Binding-site contacts:
Ligand atom O5 contacts residue THR4 of chain 1.B at 2.4 Å (h-bond).
Ligand atom O7 contacts residue ARG5 of chain 1.B at 3.5 Å (salt-bridge).
Ligand atom C7 contacts residue ASP3 of chain 1.B at 4.1 Å.
Ligand atom O6 contacts residue TYR168 of chain 1.A at 3.6 Å.
Ligand atom C8 contacts residue ASP3 of chain 1.B at 3.6 Å.
Ligand atom O6 contacts residue THR4 of chain 1.B at 4.2 Å.
Ligand atom C1 contacts residue ARG5 of chain 1.B at 3.8 Å.
Ligand atom C8 contacts residue PRO2 of chain 1.B at 4.2 Å (hydrophobic).
Ligand atom O7 contacts residue ASP3 of chain 1.B at 4.1 Å.
Ligand atom O3 contacts residue THR4 of chain 1.B at 4.3 Å.
Ligand atom C5 contacts residue THR4 of chain 1.B at 2.6 Å.
Ligand atom N2 contacts residue PRO2 of chain 1.B at 4.0 Å.
Ligand atom C6 contacts residue THR4 of chain 1.B at 3.9 Å.
Ligand atom C4 contacts residue THR4 of chain 1.B at 3.4 Å.
Ligand atom C7 contacts residue ARG5 of chain 1.B at 4.0 Å.
Ligand atom O4 contacts residue THR4 of chain 1.B at 4.4 Å.
Ligand atom C2 contacts residue THR4 of chain 1.B at 2.4 Å.
Ligand atom C7 contacts residue THR4 of chain 1.B at 3.5 Å.
Ligand atom C1 contacts residue THR4 of chain 1.B at 1.4 Å.
Ligand atom C8 contacts residue THR4 of chain 1.B at 4.2 Å.
Ligand atom O7 contacts residue THR4 of chain 1.B at 3.9 Å.
Ligand atom C8 contacts residue TRP33 of chain 1.A at 3.8 Å (hydrophobic).
Ligand atom C3 contacts residue THR4 of chain 1.B at 2.9 Å.
Ligand atom C7 contacts residue PRO2 of chain 1.B at 4.4 Å (hydrophobic).
Ligand atom N2 contacts residue THR4 of chain 1.B at 2.8 Å (h-bond).

A protein and the small-molecule ligand that binds it are described below.
Small molecule (SMILES): CC(=O)N[C@@H]1[C@@H](O)[C@@H](O)[C@@H](CO)O[C@@H]1O

Sequence of chain 1.B:
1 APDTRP

Sequence of chain 1.A:
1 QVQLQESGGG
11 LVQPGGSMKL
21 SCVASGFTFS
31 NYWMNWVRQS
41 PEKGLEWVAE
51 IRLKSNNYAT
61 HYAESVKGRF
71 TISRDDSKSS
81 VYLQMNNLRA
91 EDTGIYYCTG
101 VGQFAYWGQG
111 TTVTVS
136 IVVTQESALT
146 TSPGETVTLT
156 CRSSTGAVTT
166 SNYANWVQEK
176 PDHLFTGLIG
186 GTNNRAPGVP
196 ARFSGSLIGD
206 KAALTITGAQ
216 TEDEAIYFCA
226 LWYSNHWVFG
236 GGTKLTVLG